Sequence of chain 1.B:
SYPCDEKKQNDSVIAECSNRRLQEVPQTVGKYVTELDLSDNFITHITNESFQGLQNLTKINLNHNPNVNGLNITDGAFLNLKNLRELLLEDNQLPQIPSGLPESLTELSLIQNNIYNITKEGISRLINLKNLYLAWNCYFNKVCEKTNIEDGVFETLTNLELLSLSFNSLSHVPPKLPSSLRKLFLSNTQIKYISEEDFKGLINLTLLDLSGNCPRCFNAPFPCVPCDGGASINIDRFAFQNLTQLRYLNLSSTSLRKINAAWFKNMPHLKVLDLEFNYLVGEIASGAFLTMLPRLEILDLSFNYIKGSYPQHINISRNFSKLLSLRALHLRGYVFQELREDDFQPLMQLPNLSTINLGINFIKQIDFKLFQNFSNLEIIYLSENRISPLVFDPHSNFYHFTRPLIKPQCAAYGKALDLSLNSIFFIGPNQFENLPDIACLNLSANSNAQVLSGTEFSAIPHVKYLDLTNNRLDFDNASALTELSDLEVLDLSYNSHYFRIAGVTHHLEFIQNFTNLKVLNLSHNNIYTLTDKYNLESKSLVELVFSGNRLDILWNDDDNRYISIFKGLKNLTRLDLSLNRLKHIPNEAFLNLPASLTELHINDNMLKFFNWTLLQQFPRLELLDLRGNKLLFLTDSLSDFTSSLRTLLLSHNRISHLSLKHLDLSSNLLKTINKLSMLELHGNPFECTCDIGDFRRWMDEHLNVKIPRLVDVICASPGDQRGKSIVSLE

Binding-site contacts:
Ligand atom C1 contacts residue SER467 of chain 1.A at 4.0 Å.
Ligand atom O3 contacts residue LYS454 of chain 1.A at 3.8 Å.
Ligand atom C1 contacts residue SER491 of chain 1.A at 3.8 Å.
Ligand atom C6 contacts residue SER467 of chain 1.A at 3.8 Å.
Ligand atom N2 contacts residue ASN489 of chain 1.A at 2.8 Å (h-bond).
Ligand atom C8 contacts residue ASP514 of chain 1.A at 3.8 Å.
Ligand atom C8 contacts residue TYR512 of chain 1.A at 3.8 Å (hydrophobic).
Ligand atom C8 contacts residue ARG547 of chain 1.B at 4.0 Å.
Ligand atom C2 contacts residue ASN489 of chain 1.A at 2.4 Å.
Ligand atom C5 contacts residue SER467 of chain 1.A at 4.2 Å.
Ligand atom O7 contacts residue ASN489 of chain 1.A at 3.9 Å.
Ligand atom C1 contacts residue ASN489 of chain 1.A at 1.4 Å.
Ligand atom C7 contacts residue LYS454 of chain 1.A at 3.9 Å.
Ligand atom C5 contacts residue ASN489 of chain 1.A at 3.6 Å.
Ligand atom C8 contacts residue LYS454 of chain 1.A at 3.7 Å.
Ligand atom C1 contacts residue ARG450 of chain 1.A at 4.1 Å.
Ligand atom O4 contacts residue ARG450 of chain 1.A at 4.2 Å.
Ligand atom C7 contacts residue ASN489 of chain 1.A at 3.5 Å.
Ligand atom O5 contacts residue ASP465 of chain 1.A at 4.0 Å.
Ligand atom O6 contacts residue LYS454 of chain 1.A at 3.7 Å.
Ligand atom O6 contacts residue SER467 of chain 1.A at 3.3 Å (h-bond).
Ligand atom O5 contacts residue SER491 of chain 1.A at 3.8 Å.
Ligand atom N2 contacts residue ASP514 of chain 1.A at 3.0 Å (salt-bridge).
Ligand atom O7 contacts residue ILE453 of chain 1.A at 3.8 Å.
Ligand atom C2 contacts residue ASP514 of chain 1.A at 3.9 Å.
Ligand atom O5 contacts residue ASN489 of chain 1.A at 2.4 Å (h-bond).
Ligand atom O6 contacts residue SER404 of chain 1.A at 4.1 Å.
Ligand atom C1 contacts residue ASP514 of chain 1.A at 4.0 Å.
Ligand atom C1 contacts residue ASP465 of chain 1.A at 4.0 Å.
Ligand atom O5 contacts residue SER467 of chain 1.A at 3.3 Å.
Ligand atom C5 contacts residue ARG450 of chain 1.A at 3.9 Å.
Ligand atom C6 contacts residue LEU468 of chain 1.A at 4.4 Å (hydrophobic).
Ligand atom O5 contacts residue ARG450 of chain 1.A at 4.3 Å.
Ligand atom C4 contacts residue ASN489 of chain 1.A at 4.2 Å.
Ligand atom C7 contacts residue ASP514 of chain 1.A at 3.9 Å.
Ligand atom C3 contacts residue ASN489 of chain 1.A at 3.7 Å.
Ligand atom C8 contacts residue CYS457 of chain 1.A at 3.9 Å (hydrophobic).
Ligand atom C5 contacts residue SER491 of chain 1.A at 3.9 Å.
Ligand atom O7 contacts residue LYS454 of chain 1.A at 2.9 Å (salt-bridge).
Ligand atom C3 contacts residue ASP514 of chain 1.A at 4.1 Å.

Sequence of chain 1.A:
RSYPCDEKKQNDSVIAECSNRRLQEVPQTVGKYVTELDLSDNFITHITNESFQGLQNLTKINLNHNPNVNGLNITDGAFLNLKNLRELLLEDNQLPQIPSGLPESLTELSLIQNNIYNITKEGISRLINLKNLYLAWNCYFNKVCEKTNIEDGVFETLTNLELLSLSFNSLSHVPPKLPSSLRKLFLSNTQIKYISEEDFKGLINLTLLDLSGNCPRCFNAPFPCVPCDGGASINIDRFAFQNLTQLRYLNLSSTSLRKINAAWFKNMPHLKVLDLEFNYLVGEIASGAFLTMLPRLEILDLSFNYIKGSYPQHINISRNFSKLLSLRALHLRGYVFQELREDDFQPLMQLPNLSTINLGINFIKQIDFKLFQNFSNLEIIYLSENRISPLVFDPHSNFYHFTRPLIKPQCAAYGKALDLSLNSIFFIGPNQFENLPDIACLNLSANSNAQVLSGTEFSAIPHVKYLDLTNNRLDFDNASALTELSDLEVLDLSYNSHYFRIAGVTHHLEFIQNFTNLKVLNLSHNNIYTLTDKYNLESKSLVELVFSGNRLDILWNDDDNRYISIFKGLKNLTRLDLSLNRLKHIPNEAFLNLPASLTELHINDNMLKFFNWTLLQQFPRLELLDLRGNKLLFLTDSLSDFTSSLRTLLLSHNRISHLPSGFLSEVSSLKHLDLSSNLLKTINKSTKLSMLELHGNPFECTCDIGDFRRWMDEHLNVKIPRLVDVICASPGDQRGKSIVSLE

This protein binds this small molecule.
Small molecule (SMILES): CC(=O)N[C@H]1[C@H](O[C@H]2[C@H](O)[C@@H](NC(C)=O)CO[C@@H]2CO)O[C@H](CO)[C@@H](O)[C@@H]1O